Sequence of chain 1.B:
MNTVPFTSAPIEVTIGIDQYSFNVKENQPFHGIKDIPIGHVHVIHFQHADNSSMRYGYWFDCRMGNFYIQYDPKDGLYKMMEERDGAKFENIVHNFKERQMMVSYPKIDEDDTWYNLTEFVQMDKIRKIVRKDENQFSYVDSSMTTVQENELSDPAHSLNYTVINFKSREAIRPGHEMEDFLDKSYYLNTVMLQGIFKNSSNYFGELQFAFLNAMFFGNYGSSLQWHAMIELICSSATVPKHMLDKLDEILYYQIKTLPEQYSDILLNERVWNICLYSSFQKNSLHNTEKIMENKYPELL

This small molecule binds to this protein.
Small molecule (SMILES): CCN1CCN(c2ccc(N)cc2)CC1

Binding-site contacts:
Ligand atom C3 contacts residue ASP272 of chain 1.B at 3.8 Å.
Ligand atom C11 contacts residue ASN276 of chain 1.B at 3.6 Å.
Ligand atom C3 contacts residue LEU275 of chain 1.B at 3.9 Å (hydrophobic).
Ligand atom C10 contacts residue ASN276 of chain 1.B at 3.7 Å.
Ligand atom C2 contacts residue GLU277 of chain 1.B at 3.6 Å.
Ligand atom C1 contacts residue GLU277 of chain 1.B at 3.2 Å.
Ligand atom C9 contacts residue SER231 of chain 1.B at 3.7 Å.
Ligand atom C9 contacts residue LEU232 of chain 1.B at 4.4 Å (hydrophobic).
Ligand atom C11 contacts residue TYR228 of chain 1.B at 4.2 Å (hydrophobic).
Ligand atom C2 contacts residue ASP272 of chain 1.B at 3.3 Å.
Ligand atom C9 contacts residue TYR228 of chain 1.B at 3.6 Å (hydrophobic).
Ligand atom C contacts residue GLU277 of chain 1.B at 3.2 Å.
Ligand atom N contacts residue GLU277 of chain 1.B at 2.6 Å (salt-bridge).
Ligand atom C8 contacts residue LEU275 of chain 1.B at 4.3 Å (hydrophobic).
Ligand atom C9 contacts residue HIS235 of chain 1.B at 4.4 Å.
Ligand atom C10 contacts residue LEU232 of chain 1.B at 4.4 Å (hydrophobic).
Ligand atom C4 contacts residue GLU277 of chain 1.B at 3.7 Å.
Ligand atom C5 contacts residue GLU277 of chain 1.B at 3.2 Å.
Ligand atom C4 contacts residue ASN276 of chain 1.B at 3.3 Å.
Ligand atom N2 contacts residue HIS235 of chain 1.B at 4.0 Å.
Ligand atom C10 contacts residue TYR228 of chain 1.B at 3.5 Å (hydrophobic).
Ligand atom C7 contacts residue LEU274 of chain 1.B at 4.3 Å (hydrophobic).
Ligand atom C7 contacts residue ASN276 of chain 1.B at 3.6 Å.
Ligand atom N2 contacts residue SER231 of chain 1.B at 3.1 Å (h-bond).
Ligand atom C8 contacts residue LEU274 of chain 1.B at 4.3 Å (hydrophobic).
Ligand atom C8 contacts residue SER231 of chain 1.B at 3.3 Å.
Ligand atom N1 contacts residue ASN276 of chain 1.B at 3.7 Å.
Ligand atom C6 contacts residue LEU275 of chain 1.B at 3.9 Å (hydrophobic).
Ligand atom C8 contacts residue TYR228 of chain 1.B at 4.4 Å (hydrophobic).
Ligand atom C8 contacts residue ASN276 of chain 1.B at 3.9 Å.
Ligand atom C8 contacts residue ILE273 of chain 1.B at 4.0 Å (hydrophobic).
Ligand atom C6 contacts residue ASN276 of chain 1.B at 3.6 Å.
Ligand atom N2 contacts residue TYR228 of chain 1.B at 3.5 Å.
Ligand atom C9 contacts residue ASN276 of chain 1.B at 4.2 Å.
Ligand atom C7 contacts residue ILE273 of chain 1.B at 3.7 Å (hydrophobic).
Ligand atom C2 contacts residue LEU275 of chain 1.B at 3.9 Å (hydrophobic).
Ligand atom N2 contacts residue LEU232 of chain 1.B at 3.5 Å.
Ligand atom N1 contacts residue LEU275 of chain 1.B at 3.6 Å (h-bond).
Ligand atom C7 contacts residue LEU275 of chain 1.B at 3.5 Å (hydrophobic).
Ligand atom C8 contacts residue HIS235 of chain 1.B at 3.8 Å.